This small molecule binds to this protein.
Small molecule (SMILES): CC(=O)N[C@@H]1[C@@H](O)[C@H](O)[C@@H](CO)O[C@H]1O

Binding-site contacts:
Ligand atom O5 contacts residue SER284 of chain 54.E at 4.4 Å.
Ligand atom C5 contacts residue SER284 of chain 54.E at 4.5 Å.
Ligand atom O6 contacts residue ASN318 of chain 54.E at 3.3 Å.
Ligand atom O4 contacts residue ASN318 of chain 54.E at 4.4 Å.
Ligand atom C6 contacts residue ASN318 of chain 54.E at 3.3 Å.
Ligand atom C6 contacts residue SER284 of chain 54.E at 3.2 Å.
Ligand atom O6 contacts residue SER284 of chain 54.E at 2.9 Å (h-bond).

Sequence of chain 54.E:
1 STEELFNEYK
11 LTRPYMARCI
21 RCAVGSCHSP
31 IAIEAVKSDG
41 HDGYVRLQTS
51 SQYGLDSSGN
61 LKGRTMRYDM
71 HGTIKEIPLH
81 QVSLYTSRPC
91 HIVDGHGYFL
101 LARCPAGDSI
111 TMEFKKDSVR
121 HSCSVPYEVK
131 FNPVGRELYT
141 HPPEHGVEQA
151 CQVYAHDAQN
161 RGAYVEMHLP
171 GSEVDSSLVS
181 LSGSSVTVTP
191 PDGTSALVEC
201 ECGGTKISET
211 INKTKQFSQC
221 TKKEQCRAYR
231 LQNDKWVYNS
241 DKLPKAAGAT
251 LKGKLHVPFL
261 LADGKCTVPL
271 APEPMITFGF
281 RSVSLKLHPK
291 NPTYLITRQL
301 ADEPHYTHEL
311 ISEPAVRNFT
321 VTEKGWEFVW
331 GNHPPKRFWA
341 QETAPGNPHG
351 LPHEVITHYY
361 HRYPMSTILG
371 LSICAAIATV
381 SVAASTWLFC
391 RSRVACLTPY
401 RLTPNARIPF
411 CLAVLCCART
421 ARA